Sequence of chain 1.A:
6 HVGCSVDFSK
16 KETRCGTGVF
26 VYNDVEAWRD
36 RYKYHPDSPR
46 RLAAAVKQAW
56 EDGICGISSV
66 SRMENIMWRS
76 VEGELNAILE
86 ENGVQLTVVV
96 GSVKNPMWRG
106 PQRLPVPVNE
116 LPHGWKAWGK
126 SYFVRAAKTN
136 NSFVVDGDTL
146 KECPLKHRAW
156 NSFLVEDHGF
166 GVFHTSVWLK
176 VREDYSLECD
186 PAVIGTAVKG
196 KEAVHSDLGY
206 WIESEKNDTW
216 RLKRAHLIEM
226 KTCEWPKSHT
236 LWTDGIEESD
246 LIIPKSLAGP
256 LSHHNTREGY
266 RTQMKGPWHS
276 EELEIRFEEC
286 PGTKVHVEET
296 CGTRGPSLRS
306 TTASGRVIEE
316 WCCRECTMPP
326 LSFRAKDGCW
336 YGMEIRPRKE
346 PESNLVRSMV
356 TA

A small-molecule ligand and the protein it binds are described below.
Small molecule (SMILES): CC(=O)N[C@@H]1[C@@H](O)[C@H](O)[C@@H](CO)O[C@H]1O

Binding-site contacts:
Ligand atom O5 contacts residue ASN212 of chain 1.A at 2.4 Å (h-bond).
Ligand atom C1 contacts residue ARG216 of chain 1.A at 3.9 Å.
Ligand atom O6 contacts residue ARG216 of chain 1.A at 3.5 Å (salt-bridge).
Ligand atom O6 contacts residue PRO324 of chain 1.A at 4.2 Å.
Ligand atom C5 contacts residue ASN212 of chain 1.A at 3.7 Å.
Ligand atom C7 contacts residue ASN212 of chain 1.A at 3.0 Å.
Ligand atom C6 contacts residue ARG216 of chain 1.A at 4.4 Å.
Ligand atom O6 contacts residue ARG262 of chain 1.A at 4.5 Å.
Ligand atom C8 contacts residue ASN212 of chain 1.A at 3.4 Å.
Ligand atom N2 contacts residue ASN212 of chain 1.A at 2.3 Å (h-bond).
Ligand atom O7 contacts residue ASN212 of chain 1.A at 3.8 Å.
Ligand atom C4 contacts residue ASN212 of chain 1.A at 4.3 Å.
Ligand atom C5 contacts residue ARG216 of chain 1.A at 4.5 Å.
Ligand atom C1 contacts residue ASN212 of chain 1.A at 1.5 Å.
Ligand atom C3 contacts residue ASN212 of chain 1.A at 3.9 Å.
Ligand atom O5 contacts residue ARG216 of chain 1.A at 3.3 Å (salt-bridge).
Ligand atom C2 contacts residue ASN212 of chain 1.A at 2.6 Å.